This protein binds this small molecule.
Small molecule (SMILES): C[n+]1cn([C@@H]2O[C@H](CO[P](=O)(O)OP(=O)(O)O[P](=O)(O)OC[C@H]3O[C@@H](n4cnc5c(=O)[nH]c(N)nc54)[C@H](O)[C@@H]3O)[C@@H](O)[C@H]2O)c2nc(N)[nH]c(=O)c21

Sequence of chain 1.A:
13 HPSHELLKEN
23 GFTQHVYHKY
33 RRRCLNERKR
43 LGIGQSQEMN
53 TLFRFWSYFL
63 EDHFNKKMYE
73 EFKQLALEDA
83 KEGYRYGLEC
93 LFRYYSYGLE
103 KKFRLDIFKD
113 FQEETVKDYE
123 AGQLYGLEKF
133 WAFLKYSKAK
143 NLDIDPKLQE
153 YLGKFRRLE

Binding-site contacts:
Ligand atom O2D contacts residue LYS131 of chain 1.A at 3.1 Å (salt-bridge).
Ligand atom O4D contacts residue ALA134 of chain 1.A at 3.6 Å.
Ligand atom O2E contacts residue TYR60 of chain 1.A at 3.1 Å (h-bond).
Ligand atom C2A contacts residue SER98 of chain 1.A at 3.7 Å.
Ligand atom C2A contacts residue TYR138 of chain 1.A at 3.7 Å (hydrophobic).
Ligand atom O6A contacts residue TYR99 of chain 1.A at 3.7 Å.
Ligand atom O2G contacts residue LYS131 of chain 1.A at 3.0 Å (salt-bridge).
Ligand atom C1D contacts residue ALA134 of chain 1.A at 3.7 Å (hydrophobic).
Ligand atom N1A contacts residue GLU102 of chain 1.A at 2.6 Å (salt-bridge).
Ligand atom N2A contacts residue SER98 of chain 1.A at 2.7 Å (h-bond).
Ligand atom O2D contacts residue TYR99 of chain 1.A at 3.2 Å (h-bond).
Ligand atom N2B contacts residue GLU63 of chain 1.A at 3.4 Å (salt-bridge).
Ligand atom O3D contacts residue GLU130 of chain 1.A at 2.9 Å (salt-bridge).
Ligand atom C2D contacts residue TYR99 of chain 1.A at 3.7 Å (hydrophobic).
Ligand atom O3D contacts residue LYS131 of chain 1.A at 3.0 Å (salt-bridge).
Ligand atom O1G contacts residue TYR127 of chain 1.A at 3.3 Å (h-bond).
Ligand atom C5A contacts residue TYR138 of chain 1.A at 3.6 Å (hydrophobic).
Ligand atom N1A contacts residue TYR99 of chain 1.A at 3.3 Å.
Ligand atom C2B contacts residue TYR60 of chain 1.A at 3.4 Å (hydrophobic).
Ligand atom O6B contacts residue GLU63 of chain 1.A at 3.4 Å (salt-bridge).
Ligand atom C2A contacts residue TYR99 of chain 1.A at 3.5 Å (hydrophobic).
Ligand atom N1B contacts residue GLU63 of chain 1.A at 2.4 Å (salt-bridge).
Ligand atom C2B contacts residue GLU63 of chain 1.A at 3.2 Å.
Ligand atom N3A contacts residue ALA134 of chain 1.A at 3.7 Å.
Ligand atom N2B contacts residue SER59 of chain 1.A at 3.2 Å (h-bond).
Ligand atom N9A contacts residue TYR99 of chain 1.A at 3.5 Å (h-bond).
Ligand atom N9A contacts residue TYR138 of chain 1.A at 3.5 Å.
Ligand atom O3E contacts residue ARG95 of chain 1.A at 3.6 Å.
Ligand atom C2A contacts residue GLU102 of chain 1.A at 3.3 Å.
Ligand atom C4A contacts residue TYR138 of chain 1.A at 3.3 Å (hydrophobic).
Ligand atom C6B contacts residue GLU63 of chain 1.A at 3.2 Å.
Ligand atom N1B contacts residue TYR60 of chain 1.A at 3.3 Å.
Ligand atom O4E contacts residue TYR99 of chain 1.A at 3.2 Å (h-bond).
Ligand atom C5A contacts residue TYR99 of chain 1.A at 3.6 Å (hydrophobic).
Ligand atom O1G contacts residue LYS131 of chain 1.A at 3.4 Å (salt-bridge).
Ligand atom C6B contacts residue TYR60 of chain 1.A at 3.6 Å (hydrophobic).
Ligand atom C6A contacts residue TYR99 of chain 1.A at 3.3 Å (hydrophobic).
Ligand atom N3A contacts residue TYR138 of chain 1.A at 3.5 Å.
Ligand atom N2A contacts residue GLU102 of chain 1.A at 3.1 Å (salt-bridge).
Ligand atom C4A contacts residue TYR99 of chain 1.A at 3.3 Å (hydrophobic).